Sequence of chain 1.B:
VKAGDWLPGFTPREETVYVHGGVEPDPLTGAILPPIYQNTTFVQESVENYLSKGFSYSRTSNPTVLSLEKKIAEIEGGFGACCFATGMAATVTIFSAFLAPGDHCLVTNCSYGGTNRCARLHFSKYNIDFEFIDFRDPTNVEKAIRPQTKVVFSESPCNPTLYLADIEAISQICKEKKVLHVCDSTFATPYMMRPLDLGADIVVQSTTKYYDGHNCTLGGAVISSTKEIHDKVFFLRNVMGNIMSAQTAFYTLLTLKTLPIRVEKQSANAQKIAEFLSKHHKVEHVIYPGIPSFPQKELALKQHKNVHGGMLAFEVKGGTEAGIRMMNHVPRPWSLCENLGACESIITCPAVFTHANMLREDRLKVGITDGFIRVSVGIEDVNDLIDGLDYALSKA

Binding-site contacts:
Ligand atom C1E contacts residue ARG80 of chain 1.A at 4.0 Å.
Ligand atom CB contacts residue TYR133 of chain 1.B at 1.4 Å (hydrophobic).
Ligand atom O contacts residue ARG395 of chain 1.B at 2.8 Å (salt-bridge).
Ligand atom C1A contacts residue ARG80 of chain 1.A at 4.3 Å.
Ligand atom O contacts residue LEU361 of chain 1.B at 3.7 Å.
Ligand atom N contacts residue PLP1 of chain 1.E at 2.8 Å.
Ligand atom N contacts residue TYR133 of chain 1.B at 2.8 Å (h-bond).
Ligand atom C contacts residue ARG395 of chain 1.B at 3.6 Å.
Ligand atom CA contacts residue TYR78 of chain 1.A at 4.3 Å (hydrophobic).
Ligand atom CA contacts residue TYR133 of chain 1.B at 2.6 Å (hydrophobic).
Ligand atom C1E contacts residue TYR133 of chain 1.B at 2.5 Å (hydrophobic).
Ligand atom OXT contacts residue ARG395 of chain 1.B at 3.1 Å (salt-bridge).
Ligand atom C contacts residue TYR133 of chain 1.B at 3.7 Å (hydrophobic).
Ligand atom CA contacts residue ARG80 of chain 1.A at 4.4 Å.
Ligand atom C1E contacts residue GLU359 of chain 1.B at 4.0 Å.
Ligand atom C1A contacts residue TYR133 of chain 1.B at 3.6 Å (hydrophobic).
Ligand atom CA contacts residue PLP1 of chain 1.E at 4.1 Å.
Ligand atom OXT contacts residue ASN360 of chain 1.B at 3.3 Å (h-bond).
Ligand atom C1A contacts residue GLU359 of chain 1.B at 3.1 Å.
Ligand atom N contacts residue TYR78 of chain 1.A at 4.2 Å.
Ligand atom OXT contacts residue GLU359 of chain 1.B at 3.5 Å.
Ligand atom N contacts residue LYS230 of chain 1.B at 3.1 Å (salt-bridge).
Ligand atom O contacts residue TYR133 of chain 1.B at 3.3 Å.
Ligand atom CB contacts residue ARG80 of chain 1.A at 3.6 Å.
Ligand atom C contacts residue ASN360 of chain 1.B at 4.1 Å.
Ligand atom C contacts residue LEU361 of chain 1.B at 4.5 Å (hydrophobic).
Ligand atom CA contacts residue LYS230 of chain 1.B at 4.2 Å.
Ligand atom O contacts residue ASN180 of chain 1.B at 3.3 Å (h-bond).
Ligand atom C1A contacts residue TYR78 of chain 1.A at 3.6 Å (hydrophobic).

Sequence of chain 1.A:
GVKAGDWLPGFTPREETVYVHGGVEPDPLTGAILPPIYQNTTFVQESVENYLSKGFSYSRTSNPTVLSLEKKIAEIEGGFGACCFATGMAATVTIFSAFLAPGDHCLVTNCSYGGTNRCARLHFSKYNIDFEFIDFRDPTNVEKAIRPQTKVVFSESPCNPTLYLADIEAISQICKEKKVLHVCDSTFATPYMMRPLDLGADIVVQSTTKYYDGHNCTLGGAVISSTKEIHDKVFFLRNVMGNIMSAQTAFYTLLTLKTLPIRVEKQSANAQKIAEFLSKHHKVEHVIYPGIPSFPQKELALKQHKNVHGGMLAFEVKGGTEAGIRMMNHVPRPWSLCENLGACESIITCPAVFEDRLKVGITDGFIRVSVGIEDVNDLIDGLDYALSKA

This small molecule binds to this protein.
Small molecule (SMILES): C=CC[C@H](N)C(=O)O